Sequence of chain 2.A:
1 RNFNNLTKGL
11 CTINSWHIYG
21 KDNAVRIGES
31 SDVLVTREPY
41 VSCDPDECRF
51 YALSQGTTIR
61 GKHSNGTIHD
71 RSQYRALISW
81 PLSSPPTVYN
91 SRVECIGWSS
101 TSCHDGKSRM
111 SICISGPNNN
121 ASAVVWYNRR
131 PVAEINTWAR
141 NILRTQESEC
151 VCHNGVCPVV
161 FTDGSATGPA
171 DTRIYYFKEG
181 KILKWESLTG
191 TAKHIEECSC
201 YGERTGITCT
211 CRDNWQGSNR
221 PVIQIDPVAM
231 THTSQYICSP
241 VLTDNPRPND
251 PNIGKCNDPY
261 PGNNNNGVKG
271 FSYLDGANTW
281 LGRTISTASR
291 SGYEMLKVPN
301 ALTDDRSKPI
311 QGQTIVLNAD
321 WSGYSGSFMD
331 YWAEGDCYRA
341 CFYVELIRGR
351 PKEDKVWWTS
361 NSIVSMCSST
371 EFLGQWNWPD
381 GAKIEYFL

Binding-site contacts:
Ligand atom C1 contacts residue TRP357 of chain 2.A at 3.6 Å (hydrophobic).
Ligand atom C7 contacts residue ASN65 of chain 2.A at 3.4 Å.
Ligand atom C8 contacts residue TRP357 of chain 2.A at 3.5 Å (hydrophobic).
Ligand atom N2 contacts residue TRP357 of chain 2.A at 3.4 Å.
Ligand atom O5 contacts residue TRP357 of chain 2.A at 4.3 Å.
Ligand atom C3 contacts residue TRP357 of chain 2.A at 3.8 Å (hydrophobic).
Ligand atom C8 contacts residue ASN65 of chain 2.A at 4.2 Å.
Ligand atom C5 contacts residue ASN65 of chain 2.A at 3.7 Å.
Ligand atom N2 contacts residue ASN65 of chain 2.A at 2.7 Å (h-bond).
Ligand atom O5 contacts residue ASN65 of chain 2.A at 2.4 Å (h-bond).
Ligand atom C5 contacts residue TRP357 of chain 2.A at 4.1 Å (hydrophobic).
Ligand atom C2 contacts residue ASN65 of chain 2.A at 2.3 Å.
Ligand atom C4 contacts residue ASN65 of chain 2.A at 4.2 Å.
Ligand atom C1 contacts residue ASN65 of chain 2.A at 1.4 Å.
Ligand atom C4 contacts residue TRP357 of chain 2.A at 4.4 Å (hydrophobic).
Ligand atom O4 contacts residue TRP357 of chain 2.A at 4.2 Å.
Ligand atom C2 contacts residue TRP357 of chain 2.A at 4.0 Å (hydrophobic).
Ligand atom O3 contacts residue TRP357 of chain 2.A at 4.2 Å.
Ligand atom C7 contacts residue TRP357 of chain 2.A at 4.0 Å (hydrophobic).
Ligand atom O7 contacts residue ASN65 of chain 2.A at 3.8 Å.
Ligand atom C3 contacts residue ASN65 of chain 2.A at 3.7 Å.

The protein below binds the small molecule below.
Small molecule (SMILES): CC(=O)N[C@@H]1[C@@H](O)[C@H](O)[C@@H](CO)O[C@H]1O